The protein below binds the small molecule below.
Small molecule (SMILES): CC(=O)N[C@H]1[C@H](O[C@H]2[C@H](O)[C@@H](NC(C)=O)CO[C@@H]2CO)O[C@H](CO)[C@@H](O)[C@@H]1O

Binding-site contacts:
Ligand atom C7 contacts residue ASN1117 of chain 1.A at 3.3 Å.
Ligand atom C3 contacts residue THR1119 of chain 1.A at 4.3 Å.
Ligand atom C4 contacts residue ASN1117 of chain 1.A at 4.2 Å.
Ligand atom C1 contacts residue ASN1117 of chain 1.A at 1.4 Å.
Ligand atom C7 contacts residue HIS1120 of chain 1.A at 3.9 Å.
Ligand atom O7 contacts residue ASN1117 of chain 1.A at 3.3 Å (h-bond).
Ligand atom C1 contacts residue THR1119 of chain 1.A at 4.1 Å.
Ligand atom C3 contacts residue HIS1120 of chain 1.A at 4.1 Å.
Ligand atom C8 contacts residue HIS1120 of chain 1.A at 3.9 Å.
Ligand atom C4 contacts residue HIS1120 of chain 1.A at 4.3 Å.
Ligand atom O7 contacts residue HIS1120 of chain 1.A at 3.2 Å.
Ligand atom C5 contacts residue HIS1120 of chain 1.A at 3.8 Å.
Ligand atom N2 contacts residue THR1119 of chain 1.A at 3.7 Å.
Ligand atom C1 contacts residue HIS1120 of chain 1.A at 4.1 Å.
Ligand atom C5 contacts residue ASN1117 of chain 1.A at 3.7 Å.
Ligand atom O6 contacts residue PHE1122 of chain 1.A at 4.1 Å.
Ligand atom O5 contacts residue ASN1117 of chain 1.A at 2.4 Å (h-bond).
Ligand atom O5 contacts residue PHE1122 of chain 1.A at 3.9 Å.
Ligand atom O5 contacts residue HIS1120 of chain 1.A at 4.3 Å.
Ligand atom C5 contacts residue PHE1122 of chain 1.A at 4.3 Å (hydrophobic).
Ligand atom N2 contacts residue ASN1117 of chain 1.A at 2.8 Å (h-bond).
Ligand atom C2 contacts residue ASN1117 of chain 1.A at 2.4 Å.
Ligand atom C2 contacts residue THR1119 of chain 1.A at 4.2 Å.
Ligand atom C8 contacts residue ASN1117 of chain 1.A at 3.6 Å.
Ligand atom C3 contacts residue ASN1117 of chain 1.A at 3.8 Å.
Ligand atom C6 contacts residue PHE1122 of chain 1.A at 3.7 Å (hydrophobic).
Ligand atom O4 contacts residue HIS1120 of chain 1.A at 4.0 Å.

Sequence of chain 1.A:
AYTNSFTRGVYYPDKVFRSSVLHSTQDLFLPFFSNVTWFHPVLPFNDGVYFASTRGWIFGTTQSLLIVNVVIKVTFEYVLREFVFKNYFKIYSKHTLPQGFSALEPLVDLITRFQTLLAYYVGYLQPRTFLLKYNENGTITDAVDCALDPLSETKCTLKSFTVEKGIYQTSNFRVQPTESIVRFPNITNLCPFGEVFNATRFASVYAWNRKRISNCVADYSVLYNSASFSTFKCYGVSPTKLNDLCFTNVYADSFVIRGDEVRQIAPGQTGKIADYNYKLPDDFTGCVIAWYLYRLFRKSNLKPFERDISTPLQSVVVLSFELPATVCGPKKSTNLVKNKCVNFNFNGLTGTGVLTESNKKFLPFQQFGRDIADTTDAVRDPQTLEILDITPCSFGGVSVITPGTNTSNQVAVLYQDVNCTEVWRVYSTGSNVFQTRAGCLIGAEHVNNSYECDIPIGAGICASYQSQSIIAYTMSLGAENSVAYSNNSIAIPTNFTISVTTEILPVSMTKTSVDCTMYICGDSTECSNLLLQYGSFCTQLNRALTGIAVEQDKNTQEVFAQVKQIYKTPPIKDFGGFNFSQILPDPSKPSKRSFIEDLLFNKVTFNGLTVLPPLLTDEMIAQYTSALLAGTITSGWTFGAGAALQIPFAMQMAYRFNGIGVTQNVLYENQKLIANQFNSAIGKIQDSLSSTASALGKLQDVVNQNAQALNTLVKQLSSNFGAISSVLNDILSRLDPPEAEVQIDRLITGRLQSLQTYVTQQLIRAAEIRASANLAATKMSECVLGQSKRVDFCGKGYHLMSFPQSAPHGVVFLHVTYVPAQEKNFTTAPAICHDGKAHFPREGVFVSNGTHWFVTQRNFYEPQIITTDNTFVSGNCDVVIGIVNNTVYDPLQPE